Sequence of chain 1.B:
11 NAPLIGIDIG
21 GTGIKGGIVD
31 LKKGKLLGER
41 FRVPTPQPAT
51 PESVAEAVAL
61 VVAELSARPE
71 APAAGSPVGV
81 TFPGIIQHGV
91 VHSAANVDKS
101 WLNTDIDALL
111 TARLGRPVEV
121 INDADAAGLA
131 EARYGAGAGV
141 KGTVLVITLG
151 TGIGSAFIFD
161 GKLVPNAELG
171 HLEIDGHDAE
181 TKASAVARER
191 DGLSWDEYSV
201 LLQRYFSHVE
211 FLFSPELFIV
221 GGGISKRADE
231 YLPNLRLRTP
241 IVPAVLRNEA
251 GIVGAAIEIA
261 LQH

This protein binds this small molecule.
Small molecule (SMILES): OC[C@H]1O[C@@H](O)[C@H](O)[C@@H](O)[C@@H]1O

Binding-site contacts:
Ligand atom C3 contacts residue ASN122 of chain 1.B at 3.9 Å.
Ligand atom C6 contacts residue THR148 of chain 1.B at 4.1 Å.
Ligand atom C6 contacts residue GLY152 of chain 1.B at 4.0 Å.
Ligand atom C4 contacts residue ASN122 of chain 1.B at 4.0 Å.
Ligand atom C1 contacts residue HIS171 of chain 1.B at 3.6 Å.
Ligand atom O5 contacts residue ILE153 of chain 1.B at 3.8 Å.
Ligand atom C1 contacts residue GLU180 of chain 1.B at 3.2 Å.
Ligand atom O2 contacts residue HIS171 of chain 1.B at 2.8 Å.
Ligand atom C6 contacts residue GLY154 of chain 1.B at 3.7 Å.
Ligand atom C6 contacts residue ASP123 of chain 1.B at 3.5 Å.
Ligand atom C3 contacts residue PRO83 of chain 1.B at 4.0 Å (hydrophobic).
Ligand atom C5 contacts residue GLY154 of chain 1.B at 3.5 Å.
Ligand atom O2 contacts residue GLU168 of chain 1.B at 2.7 Å (salt-bridge).
Ligand atom O2 contacts residue ALA95 of chain 1.B at 3.8 Å.
Ligand atom O6 contacts residue ASP123 of chain 1.B at 2.8 Å (salt-bridge).
Ligand atom O3 contacts residue ASN122 of chain 1.B at 2.9 Å (h-bond).
Ligand atom C2 contacts residue GLU168 of chain 1.B at 3.5 Å.
Ligand atom O1 contacts residue GLU180 of chain 1.B at 2.6 Å (salt-bridge).
Ligand atom O6 contacts residue PRO83 of chain 1.B at 3.7 Å.
Ligand atom O4 contacts residue ALA124 of chain 1.B at 3.8 Å.
Ligand atom O3 contacts residue PRO83 of chain 1.B at 3.2 Å.
Ligand atom C6 contacts residue ILE153 of chain 1.B at 4.0 Å (hydrophobic).
Ligand atom C2 contacts residue PRO83 of chain 1.B at 3.7 Å (hydrophobic).
Ligand atom O3 contacts residue GLU168 of chain 1.B at 2.7 Å (salt-bridge).
Ligand atom O1 contacts residue HIS171 of chain 1.B at 3.3 Å.
Ligand atom O5 contacts residue GLY152 of chain 1.B at 3.7 Å.
Ligand atom C2 contacts residue HIS171 of chain 1.B at 3.8 Å.
Ligand atom O4 contacts residue GLY154 of chain 1.B at 3.7 Å.
Ligand atom O4 contacts residue ASP123 of chain 1.B at 2.6 Å (salt-bridge).
Ligand atom O1 contacts residue ALA95 of chain 1.B at 3.5 Å.
Ligand atom C5 contacts residue ILE153 of chain 1.B at 3.5 Å (hydrophobic).
Ligand atom O3 contacts residue GLY84 of chain 1.B at 3.1 Å (h-bond).
Ligand atom O5 contacts residue GLU180 of chain 1.B at 3.6 Å.
Ligand atom O1 contacts residue ASN96 of chain 1.B at 3.0 Å (h-bond).
Ligand atom C4 contacts residue ASP123 of chain 1.B at 3.3 Å.
Ligand atom C4 contacts residue PRO83 of chain 1.B at 4.0 Å (hydrophobic).
Ligand atom C3 contacts residue GLU168 of chain 1.B at 3.2 Å.
Ligand atom O6 contacts residue PO41 of chain 1.G at 4.0 Å.
Ligand atom O4 contacts residue ASN122 of chain 1.B at 3.3 Å (h-bond).
Ligand atom C1 contacts residue ILE153 of chain 1.B at 3.7 Å (hydrophobic).